Sequence of chain 1.B:
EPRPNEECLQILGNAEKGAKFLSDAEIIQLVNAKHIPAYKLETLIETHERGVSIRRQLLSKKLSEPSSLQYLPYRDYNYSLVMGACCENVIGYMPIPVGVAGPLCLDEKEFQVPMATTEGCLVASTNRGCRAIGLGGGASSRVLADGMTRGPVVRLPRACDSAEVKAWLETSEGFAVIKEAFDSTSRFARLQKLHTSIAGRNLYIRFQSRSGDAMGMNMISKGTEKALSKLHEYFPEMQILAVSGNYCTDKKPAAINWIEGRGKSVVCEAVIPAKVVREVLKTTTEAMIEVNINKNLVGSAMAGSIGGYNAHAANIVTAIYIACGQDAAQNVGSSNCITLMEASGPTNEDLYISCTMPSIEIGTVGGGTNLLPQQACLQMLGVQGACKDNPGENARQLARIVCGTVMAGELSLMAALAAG

This protein binds this small molecule.
Small molecule (SMILES): CC(C)n1c(CC[C@@H](O)C[C@@H](O)CC(=O)O)c(-c2ccc(F)cc2)c2c3ccccc3n(-c3ccccc3)c(=O)c21

Binding-site contacts:
Ligand atom C36 contacts residue SER250 of chain 1.A at 3.2 Å.
Ligand atom C13 contacts residue LEU128 of chain 1.B at 3.7 Å (hydrophobic).
Ligand atom C2 contacts residue LEU419 of chain 1.B at 3.7 Å (hydrophobic).
Ligand atom F1 contacts residue VAL249 of chain 1.A at 3.3 Å.
Ligand atom C5 contacts residue LEU419 of chain 1.B at 3.5 Å (hydrophobic).
Ligand atom F1 contacts residue SER227 of chain 1.A at 3.5 Å.
Ligand atom C11 contacts residue ASP256 of chain 1.A at 3.5 Å.
Ligand atom O7 contacts residue ARG156 of chain 1.A at 3.6 Å (salt-bridge).
Ligand atom O7 contacts residue ASN252 of chain 1.A at 3.6 Å.
Ligand atom O7 contacts residue LYS301 of chain 1.B at 3.3 Å (salt-bridge).
Ligand atom C1 contacts residue LEU419 of chain 1.B at 3.6 Å (hydrophobic).
Ligand atom O3 contacts residue ARG156 of chain 1.A at 3.0 Å (salt-bridge).
Ligand atom C9 contacts residue ASP256 of chain 1.A at 3.6 Å.
Ligand atom O1 contacts residue CYS127 of chain 1.B at 3.6 Å.
Ligand atom C30 contacts residue ARG156 of chain 1.A at 3.2 Å.
Ligand atom C36 contacts residue LYS301 of chain 1.B at 3.4 Å.
Ligand atom F1 contacts residue ARG156 of chain 1.A at 2.8 Å.
Ligand atom C10 contacts residue ASP256 of chain 1.A at 3.5 Å.
Ligand atom C19 contacts residue ALA422 of chain 1.B at 3.7 Å (hydrophobic).
Ligand atom O7 contacts residue SER250 of chain 1.A at 2.5 Å (h-bond).
Ligand atom C15 contacts residue SER227 of chain 1.A at 3.7 Å.
Ligand atom O6 contacts residue SER250 of chain 1.A at 3.2 Å (h-bond).
Ligand atom C15 contacts residue ARG156 of chain 1.A at 3.5 Å.
Ligand atom C35 contacts residue LYS258 of chain 1.A at 3.6 Å.
Ligand atom C13 contacts residue GLU125 of chain 1.B at 3.7 Å.
Ligand atom O7 contacts residue LYS258 of chain 1.A at 3.0 Å (salt-bridge).
Ligand atom C12 contacts residue LEU419 of chain 1.B at 3.6 Å (hydrophobic).
Ligand atom C36 contacts residue LYS258 of chain 1.A at 3.4 Å.
Ligand atom C36 contacts residue ALA317 of chain 1.B at 3.6 Å (hydrophobic).
Ligand atom N1 contacts residue LEU419 of chain 1.B at 3.7 Å.
Ligand atom O3 contacts residue ASP256 of chain 1.A at 2.8 Å (salt-bridge).
Ligand atom C24 contacts residue LEU423 of chain 1.B at 3.7 Å (hydrophobic).
Ligand atom C13 contacts residue GLY126 of chain 1.B at 3.5 Å.
Ligand atom C35 contacts residue ALA317 of chain 1.B at 3.2 Å (hydrophobic).
Ligand atom O4 contacts residue LYS257 of chain 1.A at 3.0 Å (salt-bridge).
Ligand atom O4 contacts residue ASN321 of chain 1.B at 3.0 Å (h-bond).
Ligand atom O4 contacts residue GLU125 of chain 1.B at 2.7 Å (salt-bridge).
Ligand atom O1 contacts residue SER131 of chain 1.B at 3.6 Å.
Ligand atom O6 contacts residue LYS301 of chain 1.B at 2.9 Å (salt-bridge).
Ligand atom O3 contacts residue MET223 of chain 1.A at 3.7 Å.

Sequence of chain 1.A:
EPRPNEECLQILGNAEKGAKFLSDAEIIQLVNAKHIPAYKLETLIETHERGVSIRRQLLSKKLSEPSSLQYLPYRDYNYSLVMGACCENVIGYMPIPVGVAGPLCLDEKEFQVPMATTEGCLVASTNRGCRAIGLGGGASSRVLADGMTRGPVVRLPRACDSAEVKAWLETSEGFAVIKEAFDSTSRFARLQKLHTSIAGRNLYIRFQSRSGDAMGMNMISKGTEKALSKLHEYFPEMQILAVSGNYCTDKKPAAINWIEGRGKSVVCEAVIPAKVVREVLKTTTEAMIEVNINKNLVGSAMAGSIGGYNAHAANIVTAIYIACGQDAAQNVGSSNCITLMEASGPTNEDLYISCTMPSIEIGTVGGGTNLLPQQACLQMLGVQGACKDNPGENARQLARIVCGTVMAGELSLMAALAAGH